A protein and the small-molecule ligand that binds it are described below.
Small molecule (SMILES): NCC(=O)O

Binding-site contacts:
Ligand atom OXT contacts residue ARG229 of chain 16.A at 3.1 Å (salt-bridge).
Ligand atom OXT contacts residue ASP150 of chain 20.A at 4.3 Å.
Ligand atom O contacts residue TRP154 of chain 20.A at 4.1 Å.
Ligand atom CA contacts residue GLN155 of chain 20.A at 4.3 Å.
Ligand atom OXT contacts residue CYS1 of chain 16.P at 4.0 Å.
Ligand atom CA contacts residue MET78 of chain 16.A at 4.0 Å (hydrophobic).
Ligand atom C contacts residue TRP154 of chain 20.A at 4.1 Å (hydrophobic).
Ligand atom N contacts residue MET78 of chain 16.A at 3.8 Å.
Ligand atom CA contacts residue LEU75 of chain 16.A at 3.7 Å (hydrophobic).
Ligand atom CA contacts residue SER151 of chain 20.A at 4.0 Å.
Ligand atom O contacts residue ARG216 of chain 20.A at 2.9 Å (salt-bridge).
Ligand atom CA contacts residue TRP154 of chain 20.A at 4.3 Å (hydrophobic).
Ligand atom N contacts residue ASP150 of chain 20.A at 3.4 Å (salt-bridge).
Ligand atom CA contacts residue CYS1 of chain 16.P at 2.4 Å (hydrophobic).
Ligand atom N contacts residue TYR152 of chain 20.A at 4.2 Å.
Ligand atom OXT contacts residue ARG216 of chain 20.A at 3.0 Å (salt-bridge).
Ligand atom OXT contacts residue MET78 of chain 16.A at 3.5 Å (h-bond).
Ligand atom C contacts residue ARG229 of chain 16.A at 3.7 Å.
Ligand atom C contacts residue MET78 of chain 16.A at 3.6 Å (hydrophobic).
Ligand atom N contacts residue SER151 of chain 20.A at 3.5 Å (h-bond).
Ligand atom C contacts residue CYS1 of chain 16.P at 3.7 Å (hydrophobic).
Ligand atom O contacts residue MET78 of chain 16.A at 3.9 Å.
Ligand atom C contacts residue LEU75 of chain 16.A at 4.2 Å (hydrophobic).
Ligand atom O contacts residue ARG229 of chain 16.A at 2.9 Å (salt-bridge).
Ligand atom C contacts residue ARG216 of chain 20.A at 3.6 Å.
Ligand atom N contacts residue CYS1 of chain 16.P at 1.3 Å.
Ligand atom O contacts residue LEU75 of chain 16.A at 3.8 Å.

Sequence of chain 20.A:
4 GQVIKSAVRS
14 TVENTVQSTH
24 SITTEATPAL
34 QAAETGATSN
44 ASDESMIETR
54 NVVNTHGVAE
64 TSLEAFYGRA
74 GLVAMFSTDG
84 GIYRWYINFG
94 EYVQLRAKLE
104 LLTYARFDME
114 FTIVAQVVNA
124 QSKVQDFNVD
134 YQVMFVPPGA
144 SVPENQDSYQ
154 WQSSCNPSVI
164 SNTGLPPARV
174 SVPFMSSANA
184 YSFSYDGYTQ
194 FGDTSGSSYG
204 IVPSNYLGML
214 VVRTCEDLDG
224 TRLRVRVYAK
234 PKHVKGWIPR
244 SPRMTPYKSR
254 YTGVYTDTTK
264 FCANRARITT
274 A

Sequence of chain 16.A:
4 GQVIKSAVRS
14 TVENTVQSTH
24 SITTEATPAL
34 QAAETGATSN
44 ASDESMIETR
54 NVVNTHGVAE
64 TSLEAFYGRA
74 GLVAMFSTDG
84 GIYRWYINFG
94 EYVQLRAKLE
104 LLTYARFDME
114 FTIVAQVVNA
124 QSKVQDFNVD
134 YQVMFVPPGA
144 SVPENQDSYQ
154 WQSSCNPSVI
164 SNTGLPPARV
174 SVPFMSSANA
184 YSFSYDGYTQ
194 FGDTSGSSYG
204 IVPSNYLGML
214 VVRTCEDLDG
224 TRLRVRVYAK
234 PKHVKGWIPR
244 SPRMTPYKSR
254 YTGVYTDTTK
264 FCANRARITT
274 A